Binding-site contacts:
Ligand atom C6 contacts residue LEU184 of chain 1.A at 3.8 Å (hydrophobic).
Ligand atom O3A contacts residue ARG314 of chain 1.A at 3.9 Å.
Ligand atom O2A contacts residue TYR315 of chain 1.A at 3.0 Å (h-bond).
Ligand atom C14 contacts residue ASP90 of chain 1.A at 4.1 Å.
Ligand atom C12 contacts residue PHE153 of chain 1.A at 3.8 Å (hydrophobic).
Ligand atom C14 contacts residue LEU86 of chain 1.A at 4.2 Å (hydrophobic).
Ligand atom C15 contacts residue PHE153 of chain 1.A at 3.7 Å (hydrophobic).
Ligand atom O3B contacts residue ASP90 of chain 1.A at 4.0 Å.
Ligand atom C4 contacts residue ASN305 of chain 1.A at 3.6 Å.
Ligand atom C13 contacts residue PHE153 of chain 1.A at 3.9 Å (hydrophobic).
Ligand atom C5 contacts residue TYR67 of chain 1.A at 3.6 Å (hydrophobic).
Ligand atom O1 contacts residue TYR315 of chain 1.A at 3.9 Å.
Ligand atom C6 contacts residue TYR67 of chain 1.A at 3.8 Å (hydrophobic).
Ligand atom O2A contacts residue ARG314 of chain 1.A at 4.1 Å.
Ligand atom C1 contacts residue TRP308 of chain 1.A at 4.1 Å (hydrophobic).
Ligand atom C8 contacts residue LEU184 of chain 1.A at 3.8 Å (hydrophobic).
Ligand atom C4 contacts residue TRP308 of chain 1.A at 3.7 Å (hydrophobic).
Ligand atom F2 contacts residue ARG314 of chain 1.A at 4.0 Å.
Ligand atom PA contacts residue TYR315 of chain 1.A at 4.0 Å.
Ligand atom F2 contacts residue PHE87 of chain 1.A at 3.8 Å.
Ligand atom PB contacts residue ARG314 of chain 1.A at 4.1 Å.
Ligand atom F1 contacts residue ARG314 of chain 1.A at 4.0 Å.
Ligand atom C5 contacts residue TRP308 of chain 1.A at 3.8 Å (hydrophobic).
Ligand atom O3B contacts residue ARG314 of chain 1.A at 3.0 Å (salt-bridge).
Ligand atom C2 contacts residue TRP308 of chain 1.A at 3.5 Å (hydrophobic).
Ligand atom C7 contacts residue LEU184 of chain 1.A at 4.0 Å (hydrophobic).
Ligand atom O1 contacts residue ARG314 of chain 1.A at 3.3 Å (salt-bridge).
Ligand atom C3 contacts residue TRP308 of chain 1.A at 3.5 Å (hydrophobic).
Ligand atom F2 contacts residue LEU86 of chain 1.A at 3.9 Å.
Ligand atom C11 contacts residue PHE153 of chain 1.A at 3.4 Å (hydrophobic).
Ligand atom C3 contacts residue TYR67 of chain 1.A at 4.2 Å (hydrophobic).
Ligand atom F2 contacts residue ASP90 of chain 1.A at 3.0 Å.
Ligand atom C10 contacts residue GLY180 of chain 1.A at 3.8 Å.
Ligand atom C1 contacts residue TYR315 of chain 1.A at 3.8 Å (hydrophobic).
Ligand atom C10 contacts residue LEU184 of chain 1.A at 3.5 Å (hydrophobic).
Ligand atom PA contacts residue ARG314 of chain 1.A at 4.0 Å.
Ligand atom C4 contacts residue TYR67 of chain 1.A at 3.8 Å (hydrophobic).
Ligand atom C14 contacts residue PHE87 of chain 1.A at 3.3 Å (hydrophobic).
Ligand atom C9 contacts residue LEU83 of chain 1.A at 3.7 Å (hydrophobic).
Ligand atom C4 contacts residue ASN219 of chain 1.A at 3.0 Å.

The small molecule below binds the protein below.
Small molecule (SMILES): C/C(=C\CC/C(C)=C/CO[P](=O)(O)OP(=O)(O)O)CCC=C(CF)CF

Sequence of chain 1.A:
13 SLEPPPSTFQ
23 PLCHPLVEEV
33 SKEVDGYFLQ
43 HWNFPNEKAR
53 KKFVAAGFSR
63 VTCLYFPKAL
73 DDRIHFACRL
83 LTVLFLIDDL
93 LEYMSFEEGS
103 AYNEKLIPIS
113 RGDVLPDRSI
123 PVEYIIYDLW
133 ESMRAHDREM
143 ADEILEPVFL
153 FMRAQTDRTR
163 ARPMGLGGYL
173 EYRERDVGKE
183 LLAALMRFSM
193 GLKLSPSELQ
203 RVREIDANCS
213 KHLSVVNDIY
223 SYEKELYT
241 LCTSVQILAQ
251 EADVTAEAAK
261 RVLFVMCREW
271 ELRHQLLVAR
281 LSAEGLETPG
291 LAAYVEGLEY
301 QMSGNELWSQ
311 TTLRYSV